This small molecule binds to this protein.
Small molecule (SMILES): CC(C)C[C@H](NC(=O)[C@H](CC1=CN=C2C=CC=CC12)NC(=O)[C@H](CC(=O)O)NC(=O)[C@H](CC(=O)O)NC(=O)[C@H](Cc1ccccc1)NC(=O)[C@H](CO)NC(=O)[C@H](CC(N)=O)NC(=O)CN)C(=O)N[C@@H](C)C(=O)N[C@@H](CO)C(=O)N[C@@H](CCCCN)C(=O)NCC(N)=O

Sequence of chain 1.B:
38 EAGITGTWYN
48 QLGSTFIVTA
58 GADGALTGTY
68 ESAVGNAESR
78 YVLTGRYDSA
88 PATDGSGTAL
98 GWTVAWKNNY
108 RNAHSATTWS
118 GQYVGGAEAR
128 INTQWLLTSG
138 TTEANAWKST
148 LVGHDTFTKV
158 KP

Binding-site contacts:
Ligand atom OD2 contacts residue ALA70 of chain 1.B at 3.7 Å.
Ligand atom CB contacts residue ASN142 of chain 1.D at 3.6 Å.
Ligand atom OD1 contacts residue ARG108 of chain 1.B at 2.9 Å (salt-bridge).
Ligand atom CE2 contacts residue TRP103 of chain 1.B at 3.6 Å (hydrophobic).
Ligand atom OG contacts residue ALA141 of chain 1.D at 3.5 Å (h-bond).
Ligand atom OD1 contacts residue SER69 of chain 1.B at 3.6 Å.
Ligand atom CD1 contacts residue SER69 of chain 1.B at 3.5 Å.
Ligand atom CE1 contacts residue GOL1 of chain 1.R at 3.6 Å.
Ligand atom N contacts residue TRP144 of chain 1.D at 3.7 Å.
Ligand atom O contacts residue ASN109 of chain 1.B at 2.8 Å (h-bond).
Ligand atom CG contacts residue GOL1 of chain 1.R at 3.6 Å.
Ligand atom CG contacts residue ARG108 of chain 1.B at 3.7 Å.
Ligand atom CZ contacts residue TRP103 of chain 1.B at 3.6 Å (hydrophobic).
Ligand atom CD1 contacts residue GOL1 of chain 1.R at 3.7 Å.
Ligand atom CD1 contacts residue TRP144 of chain 1.D at 3.6 Å (hydrophobic).
Ligand atom ND2 contacts residue SER69 of chain 1.B at 3.0 Å (h-bond).
Ligand atom CZ contacts residue GOL1 of chain 1.R at 3.4 Å.
Ligand atom OD1 contacts residue SER69 of chain 1.B at 2.7 Å (h-bond).
Ligand atom CG contacts residue LEU49 of chain 1.B at 3.3 Å (hydrophobic).
Ligand atom OD1 contacts residue SER76 of chain 1.B at 3.5 Å.
Ligand atom CE2 contacts residue GOL1 of chain 1.R at 3.4 Å.
Ligand atom CG contacts residue ALA70 of chain 1.B at 3.5 Å (hydrophobic).
Ligand atom CB contacts residue LEU49 of chain 1.B at 3.6 Å (hydrophobic).
Ligand atom CD2 contacts residue TRP144 of chain 1.D at 3.5 Å (hydrophobic).
Ligand atom CB contacts residue ARG108 of chain 1.B at 3.7 Å.
Ligand atom CG contacts residue TRP144 of chain 1.D at 3.5 Å (hydrophobic).
Ligand atom OG contacts residue ASN142 of chain 1.D at 2.8 Å (h-bond).
Ligand atom CB contacts residue TRP144 of chain 1.D at 3.7 Å (hydrophobic).
Ligand atom N contacts residue TYR107 of chain 1.B at 3.7 Å.
Ligand atom OD1 contacts residue LEU49 of chain 1.B at 3.4 Å (h-bond).
Ligand atom OG contacts residue TRP144 of chain 1.D at 2.9 Å (h-bond).
Ligand atom OD2 contacts residue ARG108 of chain 1.B at 3.4 Å (salt-bridge).
Ligand atom CB contacts residue ALA141 of chain 1.D at 3.3 Å (hydrophobic).
Ligand atom CD1 contacts residue TYR78 of chain 1.B at 3.6 Å (hydrophobic).
Ligand atom CG contacts residue SER69 of chain 1.B at 3.7 Å.
Ligand atom CB contacts residue TRP144 of chain 1.D at 3.6 Å (hydrophobic).
Ligand atom O contacts residue ARG108 of chain 1.B at 3.5 Å.
Ligand atom CB contacts residue SER69 of chain 1.B at 3.5 Å.
Ligand atom ND2 contacts residue LEU49 of chain 1.B at 3.6 Å.
Ligand atom CD2 contacts residue GOL1 of chain 1.R at 3.5 Å.

Sequence of chain 1.D:
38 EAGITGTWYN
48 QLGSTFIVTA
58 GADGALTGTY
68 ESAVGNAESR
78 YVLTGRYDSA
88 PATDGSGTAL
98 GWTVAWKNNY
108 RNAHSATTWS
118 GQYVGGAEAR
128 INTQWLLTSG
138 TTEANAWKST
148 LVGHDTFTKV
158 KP